The small molecule below binds the protein below.
Small molecule (SMILES): C[C@H](c1c[nH]c2ccccc12)[C@@H]1OC(N)=NC1=O

Sequence of chain 1.B:
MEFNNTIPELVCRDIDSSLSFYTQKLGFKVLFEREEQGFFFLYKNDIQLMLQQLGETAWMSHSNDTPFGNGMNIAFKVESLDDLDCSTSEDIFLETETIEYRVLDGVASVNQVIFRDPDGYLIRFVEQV

Binding-site contacts:
Ligand atom C17 contacts residue ARG34 of chain 1.A at 3.6 Å.
Ligand atom C09 contacts residue VAL111 of chain 1.B at 4.0 Å (hydrophobic).
Ligand atom O13 contacts residue ARG125 of chain 1.B at 3.6 Å (salt-bridge).
Ligand atom O18 contacts residue VAL104 of chain 1.B at 3.5 Å.
Ligand atom N16 contacts residue MET50 of chain 1.A at 3.8 Å.
Ligand atom O18 contacts residue ARG34 of chain 1.A at 3.0 Å (salt-bridge).
Ligand atom C07 contacts residue PHE3 of chain 1.A at 3.7 Å (hydrophobic).
Ligand atom C07 contacts residue VAL127 of chain 1.B at 3.7 Å (hydrophobic).
Ligand atom C10 contacts residue PHE3 of chain 1.A at 3.6 Å (hydrophobic).
Ligand atom C09 contacts residue GLN129 of chain 1.B at 3.7 Å.
Ligand atom C10 contacts residue VAL111 of chain 1.B at 3.9 Å (hydrophobic).
Ligand atom C03 contacts residue PHE3 of chain 1.A at 3.7 Å (hydrophobic).
Ligand atom N16 contacts residue ARG34 of chain 1.A at 2.9 Å (salt-bridge).
Ligand atom N15 contacts residue MET50 of chain 1.A at 3.8 Å.
Ligand atom O13 contacts residue MET50 of chain 1.A at 3.1 Å (h-bond).
Ligand atom C14 contacts residue ARG34 of chain 1.A at 3.9 Å.
Ligand atom C07 contacts residue LYS77 of chain 1.B at 3.7 Å.
Ligand atom C06 contacts residue PHE3 of chain 1.A at 3.8 Å (hydrophobic).
Ligand atom C14 contacts residue MET50 of chain 1.A at 3.3 Å (hydrophobic).
Ligand atom C08 contacts residue PHE3 of chain 1.A at 3.9 Å (hydrophobic).
Ligand atom O18 contacts residue PHE32 of chain 1.A at 3.6 Å.
Ligand atom N16 contacts residue TYR102 of chain 1.B at 3.9 Å.
Ligand atom C09 contacts residue VAL127 of chain 1.B at 4.0 Å (hydrophobic).
Ligand atom N15 contacts residue ARG125 of chain 1.B at 2.7 Å (salt-bridge).
Ligand atom N05 contacts residue ILE7 of chain 1.A at 3.8 Å.
Ligand atom C08 contacts residue VAL127 of chain 1.B at 3.8 Å (hydrophobic).
Ligand atom N16 contacts residue PHE39 of chain 1.A at 3.3 Å.
Ligand atom C01 contacts residue ARG125 of chain 1.B at 3.8 Å.
Ligand atom C17 contacts residue PHE39 of chain 1.A at 3.7 Å (hydrophobic).
Ligand atom C06 contacts residue VAL127 of chain 1.B at 3.9 Å (hydrophobic).
Ligand atom C01 contacts residue TYR102 of chain 1.B at 3.4 Å (hydrophobic).
Ligand atom C09 contacts residue PHE3 of chain 1.A at 3.7 Å (hydrophobic).
Ligand atom C14 contacts residue ARG125 of chain 1.B at 3.6 Å.
Ligand atom C17 contacts residue MET50 of chain 1.A at 3.9 Å (hydrophobic).
Ligand atom C02 contacts residue PHE3 of chain 1.A at 3.7 Å (hydrophobic).
Ligand atom N15 contacts residue GLU9 of chain 1.A at 3.6 Å (salt-bridge).
Ligand atom O18 contacts residue PHE39 of chain 1.A at 3.8 Å.
Ligand atom C11 contacts residue PHE3 of chain 1.A at 3.6 Å (hydrophobic).
Ligand atom C12 contacts residue MET50 of chain 1.A at 3.4 Å (hydrophobic).
Ligand atom C08 contacts residue LYS77 of chain 1.B at 3.7 Å.

Sequence of chain 1.A:
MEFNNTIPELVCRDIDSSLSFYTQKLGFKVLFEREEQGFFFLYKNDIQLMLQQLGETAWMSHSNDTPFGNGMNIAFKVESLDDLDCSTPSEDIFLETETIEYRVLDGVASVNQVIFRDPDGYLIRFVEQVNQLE